A protein and the small-molecule ligand that binds it are described below.
Small molecule (SMILES): CC(=O)N[C@@H]1[C@@H](O)[C@H](O)[C@@H](CO)O[C@H]1O

Sequence of chain 1.A:
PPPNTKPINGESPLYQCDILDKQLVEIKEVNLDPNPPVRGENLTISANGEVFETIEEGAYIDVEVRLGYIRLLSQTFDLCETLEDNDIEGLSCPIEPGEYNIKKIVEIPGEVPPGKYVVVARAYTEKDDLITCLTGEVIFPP

Binding-site contacts:
Ligand atom C1 contacts residue ASN72 of chain 1.A at 1.5 Å.
Ligand atom C4 contacts residue ASN72 of chain 1.A at 4.3 Å.
Ligand atom C6 contacts residue GLU137 of chain 1.A at 4.1 Å.
Ligand atom C2 contacts residue ASN72 of chain 1.A at 2.5 Å.
Ligand atom O5 contacts residue GLU137 of chain 1.A at 3.5 Å (salt-bridge).
Ligand atom O7 contacts residue ASN72 of chain 1.A at 3.0 Å (h-bond).
Ligand atom C8 contacts residue ASN72 of chain 1.A at 4.5 Å.
Ligand atom C4 contacts residue GLU137 of chain 1.A at 4.4 Å.
Ligand atom C5 contacts residue GLU137 of chain 1.A at 3.3 Å.
Ligand atom O5 contacts residue ASN72 of chain 1.A at 2.4 Å (h-bond).
Ligand atom C7 contacts residue ASN72 of chain 1.A at 3.2 Å.
Ligand atom C3 contacts residue GLU137 of chain 1.A at 4.4 Å.
Ligand atom N2 contacts residue ASN72 of chain 1.A at 3.0 Å (h-bond).
Ligand atom C3 contacts residue ASN72 of chain 1.A at 3.9 Å.
Ligand atom C1 contacts residue GLU137 of chain 1.A at 3.5 Å.
Ligand atom O5 contacts residue ILE135 of chain 1.A at 3.9 Å.
Ligand atom C5 contacts residue ASN72 of chain 1.A at 3.7 Å.